The protein below binds the small molecule below.
Small molecule (SMILES): CC(=O)N[C@@H]1[C@@H](O)[C@H](O)[C@@H](CO)O[C@H]1O

Binding-site contacts:
Ligand atom C4 contacts residue ASN65 of chain 1.C at 4.2 Å.
Ligand atom C7 contacts residue ASN65 of chain 1.C at 3.5 Å.
Ligand atom C3 contacts residue ASN65 of chain 1.C at 3.8 Å.
Ligand atom O7 contacts residue LEU356 of chain 1.C at 3.5 Å.
Ligand atom O5 contacts residue ASP66 of chain 1.C at 4.4 Å.
Ligand atom O7 contacts residue ASN65 of chain 1.C at 3.7 Å.
Ligand atom C7 contacts residue LEU356 of chain 1.C at 3.9 Å (hydrophobic).
Ligand atom N2 contacts residue ASN65 of chain 1.C at 2.9 Å (h-bond).
Ligand atom O6 contacts residue ASP66 of chain 1.C at 4.2 Å.
Ligand atom C2 contacts residue ASN65 of chain 1.C at 2.5 Å.
Ligand atom C5 contacts residue ASN65 of chain 1.C at 3.7 Å.
Ligand atom C1 contacts residue ASN65 of chain 1.C at 1.4 Å.
Ligand atom O5 contacts residue ASN65 of chain 1.C at 2.4 Å (h-bond).
Ligand atom C8 contacts residue LEU356 of chain 1.C at 3.8 Å (hydrophobic).

Sequence of chain 1.C:
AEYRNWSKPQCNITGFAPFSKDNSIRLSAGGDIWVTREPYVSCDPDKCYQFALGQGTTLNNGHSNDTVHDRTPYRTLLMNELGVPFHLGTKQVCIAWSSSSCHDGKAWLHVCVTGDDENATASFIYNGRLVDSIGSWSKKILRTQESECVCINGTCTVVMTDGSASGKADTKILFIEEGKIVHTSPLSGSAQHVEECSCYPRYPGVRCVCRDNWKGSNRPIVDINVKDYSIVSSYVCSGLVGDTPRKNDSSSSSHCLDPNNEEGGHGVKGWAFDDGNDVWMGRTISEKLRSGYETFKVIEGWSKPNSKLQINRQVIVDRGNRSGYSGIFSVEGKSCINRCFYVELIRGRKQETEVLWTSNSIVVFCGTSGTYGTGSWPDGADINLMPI